Sequence of chain 1.D:
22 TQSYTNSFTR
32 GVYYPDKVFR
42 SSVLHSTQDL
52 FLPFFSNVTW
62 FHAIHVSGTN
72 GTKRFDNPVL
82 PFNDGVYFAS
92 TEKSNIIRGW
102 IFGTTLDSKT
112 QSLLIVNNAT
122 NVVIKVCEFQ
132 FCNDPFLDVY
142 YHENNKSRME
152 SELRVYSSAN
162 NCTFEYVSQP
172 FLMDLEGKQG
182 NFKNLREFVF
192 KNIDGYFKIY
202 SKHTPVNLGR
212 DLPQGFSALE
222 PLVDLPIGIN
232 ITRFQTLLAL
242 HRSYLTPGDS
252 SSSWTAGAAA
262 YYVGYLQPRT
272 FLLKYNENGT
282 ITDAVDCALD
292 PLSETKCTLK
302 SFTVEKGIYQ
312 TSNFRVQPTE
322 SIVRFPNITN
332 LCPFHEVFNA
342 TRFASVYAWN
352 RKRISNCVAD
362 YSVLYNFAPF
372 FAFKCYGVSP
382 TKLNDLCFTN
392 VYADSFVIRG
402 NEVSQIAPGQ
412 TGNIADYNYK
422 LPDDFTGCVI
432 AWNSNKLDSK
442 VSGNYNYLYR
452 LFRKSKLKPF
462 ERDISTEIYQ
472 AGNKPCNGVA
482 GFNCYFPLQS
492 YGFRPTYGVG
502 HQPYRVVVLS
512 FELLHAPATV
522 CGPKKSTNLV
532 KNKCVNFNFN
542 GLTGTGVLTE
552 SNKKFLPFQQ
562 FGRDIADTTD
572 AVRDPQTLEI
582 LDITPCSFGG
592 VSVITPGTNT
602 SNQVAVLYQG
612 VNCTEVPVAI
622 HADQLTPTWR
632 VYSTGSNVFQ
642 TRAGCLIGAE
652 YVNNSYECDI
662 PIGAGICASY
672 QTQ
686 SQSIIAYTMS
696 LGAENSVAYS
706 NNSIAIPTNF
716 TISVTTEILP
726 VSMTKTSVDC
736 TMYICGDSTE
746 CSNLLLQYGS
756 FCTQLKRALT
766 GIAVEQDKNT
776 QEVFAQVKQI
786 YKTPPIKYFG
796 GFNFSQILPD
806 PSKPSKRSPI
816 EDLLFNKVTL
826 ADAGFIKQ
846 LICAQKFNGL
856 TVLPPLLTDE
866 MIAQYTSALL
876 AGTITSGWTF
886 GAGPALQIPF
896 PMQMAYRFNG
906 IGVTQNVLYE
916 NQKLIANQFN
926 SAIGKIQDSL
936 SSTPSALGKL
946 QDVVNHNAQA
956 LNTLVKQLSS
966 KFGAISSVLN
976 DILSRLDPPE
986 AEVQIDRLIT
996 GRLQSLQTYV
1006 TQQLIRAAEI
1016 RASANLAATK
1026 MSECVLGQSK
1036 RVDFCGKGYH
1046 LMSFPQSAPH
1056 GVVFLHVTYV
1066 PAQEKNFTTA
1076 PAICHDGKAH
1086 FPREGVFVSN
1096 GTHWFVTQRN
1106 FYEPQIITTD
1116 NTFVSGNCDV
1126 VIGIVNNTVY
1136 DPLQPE

Sequence of chain 1.B:
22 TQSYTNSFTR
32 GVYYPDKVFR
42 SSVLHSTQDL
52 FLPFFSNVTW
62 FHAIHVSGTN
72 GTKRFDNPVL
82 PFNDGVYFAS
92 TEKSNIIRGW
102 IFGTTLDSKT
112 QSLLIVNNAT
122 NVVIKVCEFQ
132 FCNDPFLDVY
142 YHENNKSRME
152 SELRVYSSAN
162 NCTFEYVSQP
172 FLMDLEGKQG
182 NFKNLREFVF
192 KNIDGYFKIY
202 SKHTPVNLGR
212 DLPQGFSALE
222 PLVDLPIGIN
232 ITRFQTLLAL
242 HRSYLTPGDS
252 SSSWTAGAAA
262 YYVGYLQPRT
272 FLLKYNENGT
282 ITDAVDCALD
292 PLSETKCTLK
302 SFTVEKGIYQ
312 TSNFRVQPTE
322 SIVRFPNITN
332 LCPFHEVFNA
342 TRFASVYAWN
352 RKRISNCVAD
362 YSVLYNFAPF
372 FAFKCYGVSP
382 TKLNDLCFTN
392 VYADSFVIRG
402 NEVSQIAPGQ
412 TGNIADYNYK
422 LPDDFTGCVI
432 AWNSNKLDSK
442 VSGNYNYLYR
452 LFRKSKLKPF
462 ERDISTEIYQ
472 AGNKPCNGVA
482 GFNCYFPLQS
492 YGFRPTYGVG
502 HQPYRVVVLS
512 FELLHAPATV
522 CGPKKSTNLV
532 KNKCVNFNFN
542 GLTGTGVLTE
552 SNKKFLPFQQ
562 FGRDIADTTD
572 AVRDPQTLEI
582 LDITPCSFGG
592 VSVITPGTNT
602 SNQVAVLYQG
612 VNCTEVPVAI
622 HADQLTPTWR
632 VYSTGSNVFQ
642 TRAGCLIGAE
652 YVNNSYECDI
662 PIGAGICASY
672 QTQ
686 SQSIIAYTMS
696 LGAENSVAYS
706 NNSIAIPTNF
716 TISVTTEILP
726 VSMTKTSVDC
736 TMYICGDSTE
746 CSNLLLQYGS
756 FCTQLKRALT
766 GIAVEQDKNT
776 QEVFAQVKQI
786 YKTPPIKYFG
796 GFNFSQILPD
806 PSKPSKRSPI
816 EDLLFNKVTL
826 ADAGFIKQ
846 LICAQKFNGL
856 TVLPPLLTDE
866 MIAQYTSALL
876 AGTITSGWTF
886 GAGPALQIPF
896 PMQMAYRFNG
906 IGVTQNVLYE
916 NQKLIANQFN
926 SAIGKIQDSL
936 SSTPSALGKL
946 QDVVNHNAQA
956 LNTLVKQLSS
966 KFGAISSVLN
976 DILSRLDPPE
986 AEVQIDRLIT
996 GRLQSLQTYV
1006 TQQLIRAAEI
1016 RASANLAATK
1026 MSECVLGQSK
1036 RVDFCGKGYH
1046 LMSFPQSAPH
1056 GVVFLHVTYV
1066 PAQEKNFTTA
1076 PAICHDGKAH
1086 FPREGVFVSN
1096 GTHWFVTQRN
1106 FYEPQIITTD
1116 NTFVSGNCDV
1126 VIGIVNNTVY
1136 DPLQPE

The protein below binds the small molecule below.
Small molecule (SMILES): CC(=O)N[C@@H]1[C@@H](O)[C@H](O)[C@@H](CO)O[C@H]1O

Binding-site contacts:
Ligand atom C8 contacts residue ASP464 of chain 1.D at 3.6 Å.
Ligand atom C2 contacts residue ASN231 of chain 1.B at 2.4 Å.
Ligand atom O7 contacts residue ASN231 of chain 1.B at 2.9 Å (h-bond).
Ligand atom C7 contacts residue ASN231 of chain 1.B at 3.0 Å.
Ligand atom C8 contacts residue ARG463 of chain 1.D at 3.6 Å.
Ligand atom C8 contacts residue ILE465 of chain 1.D at 4.3 Å (hydrophobic).
Ligand atom O6 contacts residue THR233 of chain 1.B at 3.6 Å (h-bond).
Ligand atom C5 contacts residue ASN231 of chain 1.B at 3.7 Å.
Ligand atom C3 contacts residue ASN231 of chain 1.B at 3.8 Å.
Ligand atom O7 contacts residue THR111 of chain 1.B at 4.0 Å.
Ligand atom C8 contacts residue ASN231 of chain 1.B at 4.3 Å.
Ligand atom C1 contacts residue ASN231 of chain 1.B at 1.4 Å.
Ligand atom C4 contacts residue ASN231 of chain 1.B at 4.2 Å.
Ligand atom O5 contacts residue ASN231 of chain 1.B at 2.4 Å (h-bond).
Ligand atom N2 contacts residue ASN231 of chain 1.B at 2.8 Å (h-bond).